Sequence of chain 1.F:
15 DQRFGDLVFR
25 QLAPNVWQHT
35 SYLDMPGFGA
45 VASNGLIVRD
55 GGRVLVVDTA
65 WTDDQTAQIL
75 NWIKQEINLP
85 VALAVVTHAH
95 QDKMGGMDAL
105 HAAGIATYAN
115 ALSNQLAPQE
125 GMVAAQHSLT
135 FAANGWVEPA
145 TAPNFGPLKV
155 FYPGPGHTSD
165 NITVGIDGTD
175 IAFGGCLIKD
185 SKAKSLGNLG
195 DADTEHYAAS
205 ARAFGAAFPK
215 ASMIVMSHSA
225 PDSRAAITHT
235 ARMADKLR

A protein and the small-molecule ligand that binds it are described below.
Small molecule (SMILES): [H]/N=C/NCCSC1=C(C(=O)O)N[C@@H]([C@H](C(=O)O)[C@@H](C)O)C1

Binding-site contacts:
Ligand atom N4 contacts residue HIS222 of chain 1.F at 2.9 Å (h-bond).
Ligand atom N4 contacts residue ZN1 of chain 1.FA at 1.9 Å.
Ligand atom C7 contacts residue HIS94 of chain 1.F at 3.2 Å.
Ligand atom O72 contacts residue ZN1 of chain 1.FA at 3.1 Å.
Ligand atom C7 contacts residue ASN192 of chain 1.F at 3.8 Å.
Ligand atom C31 contacts residue ZN1 of chain 1.FA at 3.0 Å.
Ligand atom O62 contacts residue ASP96 of chain 1.F at 3.1 Å (salt-bridge).
Ligand atom C23 contacts residue HIS222 of chain 1.F at 3.8 Å.
Ligand atom O71 contacts residue HIS94 of chain 1.F at 3.0 Å (h-bond).
Ligand atom C3 contacts residue HIS222 of chain 1.F at 3.1 Å.
Ligand atom C5 contacts residue ASP96 of chain 1.F at 3.5 Å.
Ligand atom O32 contacts residue ZN1 of chain 1.FA at 2.5 Å.
Ligand atom O72 contacts residue ASP96 of chain 1.F at 3.2 Å (salt-bridge).
Ligand atom C2 contacts residue ZN1 of chain 1.FA at 3.8 Å.
Ligand atom C62 contacts residue TRP65 of chain 1.F at 3.8 Å (hydrophobic).
Ligand atom O71 contacts residue ASN192 of chain 1.F at 2.8 Å (h-bond).
Ligand atom O62 contacts residue GLN95 of chain 1.F at 3.7 Å.
Ligand atom O31 contacts residue LYS183 of chain 1.F at 3.5 Å (salt-bridge).
Ligand atom C7 contacts residue ZN1 of chain 1.FA at 3.6 Å.
Ligand atom O72 contacts residue HIS92 of chain 1.F at 3.5 Å (h-bond).
Ligand atom O71 contacts residue HIS161 of chain 1.F at 3.1 Å.
Ligand atom O32 contacts residue HIS222 of chain 1.F at 2.8 Å (h-bond).
Ligand atom O32 contacts residue LYS183 of chain 1.F at 3.2 Å (salt-bridge).
Ligand atom N4 contacts residue ASP96 of chain 1.F at 3.1 Å (salt-bridge).
Ligand atom C7 contacts residue ZN1 of chain 1.EA at 2.6 Å.
Ligand atom O62 contacts residue HIS94 of chain 1.F at 3.7 Å.
Ligand atom O31 contacts residue ASN192 of chain 1.F at 3.0 Å (h-bond).
Ligand atom O62 contacts residue TRP65 of chain 1.F at 3.8 Å.
Ligand atom C3 contacts residue ZN1 of chain 1.FA at 2.7 Å.
Ligand atom C31 contacts residue LYS183 of chain 1.F at 3.8 Å.
Ligand atom O32 contacts residue CYS180 of chain 1.F at 3.4 Å.
Ligand atom O71 contacts residue ZN1 of chain 1.EA at 2.7 Å.
Ligand atom C7 contacts residue HIS161 of chain 1.F at 3.7 Å.
Ligand atom O31 contacts residue GLY191 of chain 1.F at 3.6 Å.
Ligand atom O72 contacts residue ZN1 of chain 1.EA at 2.0 Å.
Ligand atom O72 contacts residue HIS161 of chain 1.F at 3.5 Å (h-bond).
Ligand atom C5 contacts residue ZN1 of chain 1.FA at 3.1 Å.
Ligand atom C22 contacts residue VAL45 of chain 1.F at 3.8 Å (hydrophobic).
Ligand atom C31 contacts residue HIS222 of chain 1.F at 3.2 Å.
Ligand atom O72 contacts residue HIS94 of chain 1.F at 3.1 Å (h-bond).